Sequence of chain 1.D:
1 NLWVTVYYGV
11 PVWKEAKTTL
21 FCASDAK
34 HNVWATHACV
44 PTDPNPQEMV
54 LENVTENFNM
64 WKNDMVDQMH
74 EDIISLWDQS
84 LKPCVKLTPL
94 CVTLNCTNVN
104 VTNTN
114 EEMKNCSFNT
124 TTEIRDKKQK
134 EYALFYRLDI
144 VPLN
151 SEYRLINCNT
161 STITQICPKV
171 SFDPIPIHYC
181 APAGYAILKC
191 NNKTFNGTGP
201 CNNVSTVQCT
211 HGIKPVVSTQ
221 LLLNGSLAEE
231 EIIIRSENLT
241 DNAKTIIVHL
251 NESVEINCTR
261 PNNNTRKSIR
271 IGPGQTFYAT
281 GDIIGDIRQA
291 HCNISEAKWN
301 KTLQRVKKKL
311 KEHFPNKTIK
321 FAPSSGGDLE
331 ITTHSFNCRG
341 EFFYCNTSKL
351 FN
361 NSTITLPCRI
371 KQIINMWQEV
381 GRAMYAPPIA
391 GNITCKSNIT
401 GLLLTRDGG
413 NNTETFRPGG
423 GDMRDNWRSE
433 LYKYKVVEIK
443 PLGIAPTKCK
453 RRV

The protein below binds the small molecule below.
Small molecule (SMILES): CC(=O)N[C@H]1[C@H](O[C@H]2[C@H](O)[C@@H](NC(C)=O)CO[C@@H]2CO)O[C@H](CO)[C@@H](O)[C@@H]1O

Binding-site contacts:
Ligand atom O5 contacts residue SER348 of chain 1.D at 4.3 Å.
Ligand atom C4 contacts residue SER348 of chain 1.D at 4.5 Å.
Ligand atom C5 contacts residue ASN346 of chain 1.D at 3.6 Å.
Ligand atom C3 contacts residue SER348 of chain 1.D at 3.7 Å.
Ligand atom O5 contacts residue ASN346 of chain 1.D at 2.4 Å (h-bond).
Ligand atom C7 contacts residue ASN346 of chain 1.D at 3.8 Å.
Ligand atom C5 contacts residue SER348 of chain 1.D at 4.1 Å.
Ligand atom N2 contacts residue ASN346 of chain 1.D at 2.9 Å (h-bond).
Ligand atom C2 contacts residue ASN346 of chain 1.D at 2.5 Å.
Ligand atom C8 contacts residue ASN346 of chain 1.D at 4.1 Å.
Ligand atom C8 contacts residue THR333 of chain 1.D at 4.4 Å.
Ligand atom C2 contacts residue SER348 of chain 1.D at 3.8 Å.
Ligand atom C1 contacts residue ASN346 of chain 1.D at 1.4 Å.
Ligand atom C3 contacts residue ASN346 of chain 1.D at 3.8 Å.
Ligand atom C4 contacts residue ASN346 of chain 1.D at 4.3 Å.
Ligand atom O7 contacts residue ASN346 of chain 1.D at 4.3 Å.
Ligand atom C1 contacts residue SER348 of chain 1.D at 3.4 Å.
Ligand atom C8 contacts residue THR332 of chain 1.D at 3.9 Å.
Ligand atom N2 contacts residue SER348 of chain 1.D at 3.8 Å.